A protein and the small-molecule ligand that binds it are described below.
Small molecule (SMILES): CC/C(=C1\c2ccccc2OCc2cccc(OC)c21)c1cccc(NS(C)(=O)=O)c1

Sequence of chain 2.A:
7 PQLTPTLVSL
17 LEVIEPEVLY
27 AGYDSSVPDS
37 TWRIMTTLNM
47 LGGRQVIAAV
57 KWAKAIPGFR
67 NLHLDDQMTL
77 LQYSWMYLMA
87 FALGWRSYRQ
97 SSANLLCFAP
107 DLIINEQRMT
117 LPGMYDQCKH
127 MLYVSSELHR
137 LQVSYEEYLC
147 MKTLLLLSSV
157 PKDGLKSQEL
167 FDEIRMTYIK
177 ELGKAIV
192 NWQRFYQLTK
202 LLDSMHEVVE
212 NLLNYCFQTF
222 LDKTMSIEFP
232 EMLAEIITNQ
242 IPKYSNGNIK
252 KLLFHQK

Binding-site contacts:
Ligand atom S18 contacts residue THR220 of chain 2.A at 3.8 Å.
Ligand atom S18 contacts residue ASN45 of chain 2.A at 3.5 Å (h-bond).
Ligand atom C5 contacts residue LEU44 of chain 2.A at 3.3 Å (hydrophobic).
Ligand atom O19 contacts residue ILE228 of chain 2.A at 3.8 Å.
Ligand atom C16 contacts residue ASN45 of chain 2.A at 3.5 Å.
Ligand atom C21 contacts residue TYR216 of chain 2.A at 3.8 Å (hydrophobic).
Ligand atom O20 contacts residue THR220 of chain 2.A at 2.7 Å (h-bond).
Ligand atom C22 contacts residue MET85 of chain 2.A at 3.6 Å (hydrophobic).
Ligand atom C7 contacts residue GLN51 of chain 2.A at 3.5 Å.
Ligand atom C15 contacts residue ASN45 of chain 2.A at 3.6 Å.
Ligand atom C12 contacts residue MET82 of chain 2.A at 3.5 Å (hydrophobic).
Ligand atom C27 contacts residue LEU213 of chain 2.A at 3.6 Å (hydrophobic).
Ligand atom O30 contacts residue LEU44 of chain 2.A at 3.5 Å.
Ligand atom O19 contacts residue ASN45 of chain 2.A at 3.1 Å (h-bond).
Ligand atom C23 contacts residue MET85 of chain 2.A at 3.7 Å (hydrophobic).
Ligand atom O2 contacts residue MET85 of chain 2.A at 3.7 Å.
Ligand atom C8 contacts residue MET85 of chain 2.A at 3.5 Å (hydrophobic).
Ligand atom C28 contacts residue PHE104 of chain 2.A at 3.7 Å (hydrophobic).
Ligand atom C13 contacts residue LEU213 of chain 2.A at 3.6 Å (hydrophobic).
Ligand atom C6 contacts residue LEU44 of chain 2.A at 3.6 Å (hydrophobic).
Ligand atom C6 contacts residue GLY48 of chain 2.A at 3.8 Å.
Ligand atom C3 contacts residue MET85 of chain 2.A at 3.6 Å (hydrophobic).
Ligand atom C14 contacts residue CYS217 of chain 2.A at 3.4 Å (hydrophobic).
Ligand atom O20 contacts residue CYS217 of chain 2.A at 3.7 Å.
Ligand atom C29 contacts residue PHE104 of chain 2.A at 3.6 Å (hydrophobic).
Ligand atom C26 contacts residue LEU89 of chain 2.A at 3.8 Å (hydrophobic).
Ligand atom C8 contacts residue PHE104 of chain 2.A at 3.8 Å (hydrophobic).
Ligand atom O2 contacts residue LEU89 of chain 2.A at 3.6 Å.
Ligand atom C6 contacts residue LEU47 of chain 2.A at 3.7 Å (hydrophobic).
Ligand atom C13 contacts residue MET82 of chain 2.A at 3.8 Å (hydrophobic).
Ligand atom C4 contacts residue MET85 of chain 2.A at 3.7 Å (hydrophobic).
Ligand atom O20 contacts residue TYR216 of chain 2.A at 3.6 Å.
Ligand atom N17 contacts residue ASN45 of chain 2.A at 2.6 Å (h-bond).
Ligand atom O19 contacts residue PHE230 of chain 2.A at 3.4 Å.
Ligand atom C26 contacts residue LEU213 of chain 2.A at 3.5 Å (hydrophobic).
Ligand atom C24 contacts residue PHE104 of chain 2.A at 3.7 Å (hydrophobic).
Ligand atom O19 contacts residue THR220 of chain 2.A at 3.3 Å.
Ligand atom C23 contacts residue TRP81 of chain 2.A at 3.7 Å (hydrophobic).
Ligand atom C31 contacts residue LEU44 of chain 2.A at 3.5 Å (hydrophobic).
Ligand atom C31 contacts residue MET120 of chain 2.A at 3.6 Å (hydrophobic).